Binding-site contacts:
Ligand atom C4' contacts residue LEU272 of chain 3.A at 3.6 Å (hydrophobic).
Ligand atom OG contacts residue ASN183 of chain 3.A at 3.3 Å (h-bond).
Ligand atom C3' contacts residue ASN183 of chain 3.A at 4.2 Å.
Ligand atom C5' contacts residue ILE179 of chain 3.A at 4.1 Å (hydrophobic).
Ligand atom C4' contacts residue TRP276 of chain 3.A at 4.1 Å (hydrophobic).
Ligand atom CB contacts residue ASN183 of chain 3.A at 4.1 Å.
Ligand atom N contacts residue ASN183 of chain 3.A at 2.6 Å (h-bond).
Ligand atom C3' contacts residue LEU272 of chain 3.A at 4.1 Å (hydrophobic).
Ligand atom C1' contacts residue MET275 of chain 3.A at 4.1 Å (hydrophobic).
Ligand atom C6' contacts residue GLU279 of chain 3.A at 4.1 Å.
Ligand atom C5' contacts residue PHE185 of chain 3.A at 3.6 Å (hydrophobic).
Ligand atom CA contacts residue ASN183 of chain 3.A at 3.6 Å.
Ligand atom C2' contacts residue MET275 of chain 3.A at 3.8 Å (hydrophobic).
Ligand atom C' contacts residue ASN183 of chain 3.A at 4.2 Å.
Ligand atom C' contacts residue GLU279 of chain 3.A at 4.3 Å.
Ligand atom C5' contacts residue TRP276 of chain 3.A at 3.6 Å (hydrophobic).
Ligand atom C6' contacts residue MET275 of chain 3.A at 3.7 Å (hydrophobic).
Ligand atom C5' contacts residue ASN183 of chain 3.A at 3.9 Å.
Ligand atom C5' contacts residue MET275 of chain 3.A at 4.0 Å (hydrophobic).
Ligand atom C3' contacts residue MET275 of chain 3.A at 3.7 Å (hydrophobic).
Ligand atom C6' contacts residue ILE179 of chain 3.A at 3.9 Å (hydrophobic).
Ligand atom C6' contacts residue TRP276 of chain 3.A at 4.1 Å (hydrophobic).
Ligand atom C1' contacts residue ASN183 of chain 3.A at 3.7 Å.
Ligand atom C6' contacts residue ASN183 of chain 3.A at 3.5 Å.
Ligand atom C2' contacts residue ASN183 of chain 3.A at 3.9 Å.
Ligand atom C4' contacts residue ASN183 of chain 3.A at 4.3 Å.
Ligand atom C4' contacts residue PHE185 of chain 3.A at 3.5 Å (hydrophobic).
Ligand atom C4' contacts residue MET275 of chain 3.A at 4.0 Å (hydrophobic).
Ligand atom CB contacts residue GLU279 of chain 3.A at 4.4 Å.

Sequence of chain 3.A:
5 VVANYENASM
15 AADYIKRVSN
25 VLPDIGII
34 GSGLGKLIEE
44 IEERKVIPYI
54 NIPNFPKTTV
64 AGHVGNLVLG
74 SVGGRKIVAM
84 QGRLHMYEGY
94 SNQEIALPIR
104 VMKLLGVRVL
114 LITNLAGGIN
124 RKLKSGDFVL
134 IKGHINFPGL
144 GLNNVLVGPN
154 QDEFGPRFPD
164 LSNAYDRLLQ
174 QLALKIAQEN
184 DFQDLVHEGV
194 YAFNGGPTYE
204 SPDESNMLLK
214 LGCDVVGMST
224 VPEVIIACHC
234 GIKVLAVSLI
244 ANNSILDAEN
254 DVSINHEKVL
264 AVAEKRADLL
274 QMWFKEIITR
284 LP

The small molecule below binds the protein below.
Small molecule (SMILES): N[C@@H](COCc1ccccc1)C(=O)O